This small molecule binds to this protein.
Small molecule (SMILES): Cc1cc(Nc2nc(-c3ccccc3)nc3ccccc23)n[nH]1

Sequence of chain 1.A:
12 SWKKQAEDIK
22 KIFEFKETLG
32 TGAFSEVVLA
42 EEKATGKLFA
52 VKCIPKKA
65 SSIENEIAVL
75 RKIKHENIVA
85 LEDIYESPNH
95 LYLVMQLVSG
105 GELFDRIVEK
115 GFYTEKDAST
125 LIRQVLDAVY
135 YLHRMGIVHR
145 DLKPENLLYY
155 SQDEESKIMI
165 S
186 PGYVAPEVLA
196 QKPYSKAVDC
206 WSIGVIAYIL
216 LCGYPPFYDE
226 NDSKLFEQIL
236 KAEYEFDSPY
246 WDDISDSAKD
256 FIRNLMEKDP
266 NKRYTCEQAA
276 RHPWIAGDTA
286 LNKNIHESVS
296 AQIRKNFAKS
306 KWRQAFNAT

Binding-site contacts:
Ligand atom N1 contacts residue LEU30 of chain 1.A at 3.7 Å.
Ligand atom CAU contacts residue GLN100 of chain 1.A at 4.1 Å.
Ligand atom CAN contacts residue TRP307 of chain 1.A at 3.2 Å (hydrophobic).
Ligand atom CAL contacts residue VAL38 of chain 1.A at 4.1 Å (hydrophobic).
Ligand atom NAS contacts residue LEU101 of chain 1.A at 3.5 Å.
Ligand atom CAR contacts residue ALA51 of chain 1.A at 4.1 Å (hydrophobic).
Ligand atom C2 contacts residue LEU30 of chain 1.A at 3.8 Å (hydrophobic).
Ligand atom CAM contacts residue TRP307 of chain 1.A at 3.9 Å (hydrophobic).
Ligand atom NAT contacts residue ALA51 of chain 1.A at 3.8 Å.
Ligand atom CAN contacts residue GLY31 of chain 1.A at 4.0 Å.
Ligand atom C6 contacts residue LEU30 of chain 1.A at 3.6 Å (hydrophobic).
Ligand atom C5 contacts residue LEU30 of chain 1.A at 3.8 Å (hydrophobic).
Ligand atom NAT contacts residue LEU101 of chain 1.A at 4.0 Å.
Ligand atom NAS contacts residue VAL102 of chain 1.A at 3.1 Å (h-bond).
Ligand atom CAN contacts residue ALA310 of chain 1.A at 3.7 Å (hydrophobic).
Ligand atom CAL contacts residue TRP307 of chain 1.A at 3.9 Å (hydrophobic).
Ligand atom C6 contacts residue VAL102 of chain 1.A at 3.8 Å (hydrophobic).
Ligand atom CAD contacts residue LEU101 of chain 1.A at 4.1 Å (hydrophobic).
Ligand atom CAO contacts residue LEU30 of chain 1.A at 3.6 Å (hydrophobic).
Ligand atom NAS contacts residue ALA51 of chain 1.A at 3.7 Å.
Ligand atom NAS contacts residue GLN100 of chain 1.A at 3.4 Å (h-bond).
Ligand atom CAW contacts residue MET99 of chain 1.A at 3.7 Å (hydrophobic).
Ligand atom CAO contacts residue TRP307 of chain 1.A at 3.8 Å (hydrophobic).
Ligand atom CAK contacts residue TRP307 of chain 1.A at 3.8 Å (hydrophobic).
Ligand atom N3 contacts residue LEU30 of chain 1.A at 3.8 Å.
Ligand atom CAM contacts residue GLY31 of chain 1.A at 3.8 Å.
Ligand atom CAM contacts residue ALA310 of chain 1.A at 3.4 Å (hydrophobic).
Ligand atom CAR contacts residue VAL102 of chain 1.A at 3.6 Å (hydrophobic).
Ligand atom NAT contacts residue GLN100 of chain 1.A at 2.9 Å (h-bond).
Ligand atom CAP contacts residue TRP307 of chain 1.A at 3.8 Å (hydrophobic).
Ligand atom CAD contacts residue VAL102 of chain 1.A at 3.2 Å (hydrophobic).
Ligand atom CAN contacts residue LEU30 of chain 1.A at 3.7 Å (hydrophobic).
Ligand atom NAQ contacts residue VAL102 of chain 1.A at 3.0 Å (h-bond).
Ligand atom C4 contacts residue LEU30 of chain 1.A at 3.9 Å (hydrophobic).
Ligand atom NAQ contacts residue LEU101 of chain 1.A at 3.7 Å.
Ligand atom CAC contacts residue VAL102 of chain 1.A at 4.1 Å (hydrophobic).
Ligand atom CAP contacts residue LEU30 of chain 1.A at 3.9 Å (hydrophobic).
Ligand atom C5 contacts residue VAL102 of chain 1.A at 3.9 Å (hydrophobic).
Ligand atom NAT contacts residue VAL102 of chain 1.A at 3.8 Å.
Ligand atom CAK contacts residue LEU30 of chain 1.A at 4.0 Å (hydrophobic).